Binding-site contacts:
Ligand atom CAS contacts residue SER87 of chain 1.A at 3.4 Å.
Ligand atom OAA contacts residue HIS247 of chain 1.A at 3.0 Å.
Ligand atom CAQ contacts residue SER87 of chain 1.A at 3.5 Å.
Ligand atom CAM contacts residue HIS247 of chain 1.A at 3.8 Å.
Ligand atom CAO contacts residue PHE80 of chain 1.A at 3.6 Å (hydrophobic).
Ligand atom OAB contacts residue TYR271 of chain 2.A at 2.6 Å (h-bond).
Ligand atom CAV contacts residue PHE80 of chain 1.A at 3.6 Å (hydrophobic).
Ligand atom CAD contacts residue HIS264 of chain 1.A at 3.4 Å.
Ligand atom OAB contacts residue TYR275 of chain 2.A at 3.8 Å.
Ligand atom CAC contacts residue CYS83 of chain 1.A at 3.7 Å (hydrophobic).
Ligand atom OAB contacts residue HIS121 of chain 1.A at 3.0 Å (h-bond).
Ligand atom CAJ contacts residue TYR125 of chain 1.A at 3.7 Å (hydrophobic).
Ligand atom CAP contacts residue GLN268 of chain 1.A at 3.4 Å.
Ligand atom OAR contacts residue HIS247 of chain 1.A at 3.1 Å.
Ligand atom CAU contacts residue CYS83 of chain 1.A at 3.8 Å (hydrophobic).
Ligand atom CAW contacts residue PHE80 of chain 1.A at 3.8 Å (hydrophobic).
Ligand atom CAN contacts residue GLN268 of chain 1.A at 3.4 Å.
Ligand atom CAH contacts residue GLN81 of chain 1.A at 3.4 Å.
Ligand atom CAS contacts residue HIS247 of chain 1.A at 3.8 Å.
Ligand atom CAN contacts residue GLN84 of chain 1.A at 3.8 Å.
Ligand atom CAF contacts residue CYS83 of chain 1.A at 3.6 Å (hydrophobic).
Ligand atom CAX contacts residue HIS247 of chain 1.A at 3.8 Å.
Ligand atom CAD contacts residue PRO265 of chain 1.A at 3.8 Å (hydrophobic).
Ligand atom CAS contacts residue HIS121 of chain 1.A at 3.5 Å.
Ligand atom OAA contacts residue GLN268 of chain 1.A at 3.7 Å.
Ligand atom CAQ contacts residue TYR125 of chain 1.A at 3.6 Å (hydrophobic).
Ligand atom CAP contacts residue GLN84 of chain 1.A at 3.4 Å.
Ligand atom CAK contacts residue PHE80 of chain 1.A at 3.7 Å (hydrophobic).
Ligand atom CAS contacts residue TYR271 of chain 2.A at 3.6 Å (hydrophobic).
Ligand atom CAX contacts residue SER87 of chain 1.A at 3.4 Å.
Ligand atom CAI contacts residue SER87 of chain 1.A at 3.8 Å.
Ligand atom OAA contacts residue HIS121 of chain 1.A at 3.7 Å.
Ligand atom CAI contacts residue CYS83 of chain 1.A at 3.6 Å (hydrophobic).
Ligand atom OAB contacts residue SER87 of chain 1.A at 2.6 Å (h-bond).
Ligand atom OAA contacts residue TYR275 of chain 2.A at 2.6 Å (h-bond).
Ligand atom CAS contacts residue TYR275 of chain 2.A at 3.5 Å (hydrophobic).
Ligand atom CAU contacts residue HIS247 of chain 1.A at 3.8 Å.
Ligand atom CAL contacts residue PHE80 of chain 1.A at 3.5 Å (hydrophobic).
Ligand atom CAG contacts residue LEU263 of chain 1.A at 3.6 Å (hydrophobic).
Ligand atom CAG contacts residue PRO265 of chain 1.A at 3.8 Å (hydrophobic).

Sequence of chain 1.A:
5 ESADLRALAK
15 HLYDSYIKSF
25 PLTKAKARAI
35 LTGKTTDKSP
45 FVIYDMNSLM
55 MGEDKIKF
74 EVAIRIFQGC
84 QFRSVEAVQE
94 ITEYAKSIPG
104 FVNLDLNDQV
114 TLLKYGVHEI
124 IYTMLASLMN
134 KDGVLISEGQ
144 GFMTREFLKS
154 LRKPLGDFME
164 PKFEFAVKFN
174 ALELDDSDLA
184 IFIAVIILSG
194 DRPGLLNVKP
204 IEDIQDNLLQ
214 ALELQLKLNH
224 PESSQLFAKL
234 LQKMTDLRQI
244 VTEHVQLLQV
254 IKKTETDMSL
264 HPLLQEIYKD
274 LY

The protein below binds the small molecule below.
Small molecule (SMILES): O=C(O)[C@H](Cc1ccccc1)Oc1ccc(-c2ccccc2)cc1

Sequence of chain 2.A:
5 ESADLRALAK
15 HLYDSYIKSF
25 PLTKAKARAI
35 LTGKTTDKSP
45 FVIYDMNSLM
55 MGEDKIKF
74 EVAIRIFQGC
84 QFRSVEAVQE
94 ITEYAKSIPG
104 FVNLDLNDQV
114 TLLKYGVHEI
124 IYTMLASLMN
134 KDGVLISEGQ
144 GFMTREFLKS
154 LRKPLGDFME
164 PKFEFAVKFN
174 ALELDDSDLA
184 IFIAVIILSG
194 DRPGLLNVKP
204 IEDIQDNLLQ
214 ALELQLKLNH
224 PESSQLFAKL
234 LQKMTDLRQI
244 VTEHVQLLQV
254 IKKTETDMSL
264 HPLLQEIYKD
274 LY